This protein binds this small molecule.
Small molecule (SMILES): CCCCS(=N)(=O)CC[C@H](N)C(=O)O

Binding-site contacts:
Ligand atom SAF contacts residue GLU94 of chain 1.G at 4.0 Å.
Ligand atom N contacts residue CYS178 of chain 1.G at 4.2 Å.
Ligand atom CB contacts residue GLU42 of chain 1.G at 3.6 Å.
Ligand atom C contacts residue ARG227 of chain 1.G at 3.6 Å.
Ligand atom CAH contacts residue GLU94 of chain 1.G at 3.5 Å.
Ligand atom N contacts residue GLU42 of chain 1.G at 2.4 Å (salt-bridge).
Ligand atom CAE contacts residue GLU94 of chain 1.G at 3.6 Å.
Ligand atom CA contacts residue GLU42 of chain 1.G at 3.5 Å.
Ligand atom CAD contacts residue PHE310 of chain 1.G at 3.4 Å (hydrophobic).
Ligand atom CA contacts residue THR177 of chain 1.G at 3.3 Å.
Ligand atom CAC contacts residue MSE159 of chain 1.G at 3.5 Å.
Ligand atom CAH contacts residue MG1 of chain 1.U at 3.9 Å.
Ligand atom CAH contacts residue GLU42 of chain 1.G at 3.4 Å.
Ligand atom CAB contacts residue MSE159 of chain 1.G at 4.1 Å.
Ligand atom C contacts residue THR179 of chain 1.G at 3.5 Å.
Ligand atom C contacts residue TRP231 of chain 1.G at 3.9 Å (hydrophobic).
Ligand atom O contacts residue GLU42 of chain 1.G at 3.8 Å.
Ligand atom CAB contacts residue GLU94 of chain 1.G at 3.3 Å.
Ligand atom OAG contacts residue GLU42 of chain 1.G at 3.4 Å (salt-bridge).
Ligand atom CAB contacts residue MSE173 of chain 1.G at 4.0 Å.
Ligand atom O contacts residue ARG227 of chain 1.G at 3.0 Å (salt-bridge).
Ligand atom O contacts residue THR179 of chain 1.G at 3.4 Å (h-bond).
Ligand atom C contacts residue THR177 of chain 1.G at 3.4 Å.
Ligand atom OAG contacts residue MG1 of chain 1.U at 2.3 Å.
Ligand atom SAF contacts residue GLU42 of chain 1.G at 4.1 Å.
Ligand atom N contacts residue THR177 of chain 1.G at 3.2 Å (h-bond).
Ligand atom O contacts residue CYS178 of chain 1.G at 3.3 Å.
Ligand atom CB contacts residue THR179 of chain 1.G at 4.1 Å.
Ligand atom NAA contacts residue ARG322 of chain 1.G at 3.0 Å (salt-bridge).
Ligand atom OXT contacts residue THR179 of chain 1.G at 3.3 Å.
Ligand atom C contacts residue GLU42 of chain 1.G at 3.8 Å.
Ligand atom OXT contacts residue TRP231 of chain 1.G at 3.3 Å (h-bond).
Ligand atom CAB contacts residue PRO95 of chain 1.G at 3.6 Å (hydrophobic).
Ligand atom OAG contacts residue GLU94 of chain 1.G at 3.4 Å (salt-bridge).
Ligand atom SAF contacts residue MG1 of chain 1.U at 3.5 Å.
Ligand atom CB contacts residue TRP231 of chain 1.G at 4.0 Å (hydrophobic).
Ligand atom NAA contacts residue PHE310 of chain 1.G at 3.9 Å.
Ligand atom CAC contacts residue PHE310 of chain 1.G at 4.2 Å (hydrophobic).
Ligand atom O contacts residue THR177 of chain 1.G at 3.0 Å (h-bond).
Ligand atom OXT contacts residue ARG227 of chain 1.G at 3.3 Å (salt-bridge).

Sequence of chain 1.G:
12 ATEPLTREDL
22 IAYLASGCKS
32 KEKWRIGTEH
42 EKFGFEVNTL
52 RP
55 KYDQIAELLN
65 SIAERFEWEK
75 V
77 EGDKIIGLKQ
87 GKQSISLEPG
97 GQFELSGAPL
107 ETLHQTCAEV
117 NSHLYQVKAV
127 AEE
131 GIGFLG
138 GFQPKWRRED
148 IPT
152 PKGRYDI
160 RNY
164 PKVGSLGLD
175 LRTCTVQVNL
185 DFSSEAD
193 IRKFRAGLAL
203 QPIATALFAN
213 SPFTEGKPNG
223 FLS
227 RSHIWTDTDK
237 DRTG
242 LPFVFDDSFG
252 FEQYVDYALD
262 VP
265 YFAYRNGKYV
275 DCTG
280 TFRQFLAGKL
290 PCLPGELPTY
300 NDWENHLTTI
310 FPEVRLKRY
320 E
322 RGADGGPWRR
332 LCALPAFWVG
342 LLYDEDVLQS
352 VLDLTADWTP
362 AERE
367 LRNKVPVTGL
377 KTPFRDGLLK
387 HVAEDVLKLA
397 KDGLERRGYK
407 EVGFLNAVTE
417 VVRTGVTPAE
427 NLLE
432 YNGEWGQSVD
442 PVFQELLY